Sequence of chain 9.C:
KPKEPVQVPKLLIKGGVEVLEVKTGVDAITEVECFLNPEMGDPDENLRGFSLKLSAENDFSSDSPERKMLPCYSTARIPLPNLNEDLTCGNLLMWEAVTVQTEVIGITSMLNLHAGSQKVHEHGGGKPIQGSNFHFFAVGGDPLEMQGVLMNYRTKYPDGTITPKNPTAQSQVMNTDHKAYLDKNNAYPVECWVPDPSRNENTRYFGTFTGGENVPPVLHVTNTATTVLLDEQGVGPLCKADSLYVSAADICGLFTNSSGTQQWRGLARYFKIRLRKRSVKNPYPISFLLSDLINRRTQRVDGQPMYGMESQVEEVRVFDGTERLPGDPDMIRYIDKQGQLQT

Binding-site contacts:
Ligand atom C10 contacts residue GLN278 of chain 9.C at 4.0 Å.
Ligand atom C6 contacts residue LYS68 of chain 9.C at 4.2 Å.
Ligand atom O8 contacts residue ASN272 of chain 9.C at 3.4 Å (h-bond).
Ligand atom O1B contacts residue SER274 of chain 9.C at 2.9 Å (h-bond).
Ligand atom C7 contacts residue GLN278 of chain 9.C at 3.8 Å.
Ligand atom C5 contacts residue ASN272 of chain 9.C at 4.1 Å.
Ligand atom C9 contacts residue LEU67 of chain 9.C at 4.1 Å (hydrophobic).
Ligand atom O1A contacts residue LYS68 of chain 9.C at 2.8 Å.
Ligand atom C11 contacts residue GLN278 of chain 9.C at 3.5 Å.
Ligand atom C11 contacts residue ASN272 of chain 9.C at 3.6 Å.
Ligand atom C11 contacts residue PHE270 of chain 9.C at 3.8 Å (hydrophobic).
Ligand atom C11 contacts residue PHE65 of chain 9.C at 3.4 Å (hydrophobic).
Ligand atom C8 contacts residue GLN278 of chain 9.C at 3.6 Å.
Ligand atom O8 contacts residue GLN278 of chain 9.C at 3.4 Å (h-bond).
Ligand atom C11 contacts residue HIS138 of chain 9.B at 3.1 Å.
Ligand atom C1 contacts residue LYS68 of chain 9.C at 3.6 Å.
Ligand atom C10 contacts residue PHE75 of chain 9.D at 4.1 Å (hydrophobic).
Ligand atom O8 contacts residue THR276 of chain 9.C at 3.6 Å.
Ligand atom O9 contacts residue GLN278 of chain 9.C at 3.9 Å.
Ligand atom C11 contacts residue SER274 of chain 9.C at 4.1 Å.
Ligand atom C9 contacts residue GLN278 of chain 9.C at 3.1 Å.
Ligand atom O1B contacts residue THR276 of chain 9.C at 3.5 Å (h-bond).
Ligand atom O9 contacts residue LEU67 of chain 9.C at 3.4 Å.
Ligand atom O9 contacts residue LYS68 of chain 9.C at 2.9 Å (salt-bridge).
Ligand atom C1 contacts residue ASN272 of chain 9.C at 4.1 Å.
Ligand atom O8 contacts residue LYS68 of chain 9.C at 3.4 Å.
Ligand atom C1 contacts residue SER274 of chain 9.C at 4.1 Å.
Ligand atom O7 contacts residue LEU62 of chain 9.C at 4.0 Å.
Ligand atom O10 contacts residue PHE75 of chain 9.D at 3.8 Å.
Ligand atom C1 contacts residue THR276 of chain 9.C at 3.2 Å.
Ligand atom O1A contacts residue ASN272 of chain 9.C at 3.6 Å (h-bond).
Ligand atom C6 contacts residue ASN272 of chain 9.C at 3.7 Å.
Ligand atom O1A contacts residue THR276 of chain 9.C at 2.3 Å (h-bond).
Ligand atom C11 contacts residue PHE75 of chain 9.D at 3.3 Å (hydrophobic).
Ligand atom N5 contacts residue GLN278 of chain 9.C at 3.7 Å.
Ligand atom C10 contacts residue ASN272 of chain 9.C at 3.9 Å.
Ligand atom C9 contacts residue LYS68 of chain 9.C at 3.8 Å.
Ligand atom N5 contacts residue ASN272 of chain 9.C at 3.2 Å (h-bond).
Ligand atom O1B contacts residue LYS68 of chain 9.C at 3.9 Å.
Ligand atom C11 contacts residue THR276 of chain 9.C at 3.3 Å.

Sequence of chain 9.D:
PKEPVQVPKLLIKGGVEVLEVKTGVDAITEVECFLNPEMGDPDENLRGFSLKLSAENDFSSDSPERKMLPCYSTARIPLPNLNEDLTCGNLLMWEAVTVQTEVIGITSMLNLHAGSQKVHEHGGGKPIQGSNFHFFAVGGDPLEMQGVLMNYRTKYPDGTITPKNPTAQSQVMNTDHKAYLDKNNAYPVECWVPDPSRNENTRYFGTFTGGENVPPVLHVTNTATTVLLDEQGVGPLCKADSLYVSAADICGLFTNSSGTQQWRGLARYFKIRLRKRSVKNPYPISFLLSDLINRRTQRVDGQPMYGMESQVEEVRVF

The protein below binds the small molecule below.
Small molecule (SMILES): CC(=O)N[C@H]1[C@H]([C@H](O)[C@H](O)CO)O[C@@](O[C@H](CO)[C@@H](O)[C@@H]2O[C@@H](C(=O)O)C[C@H](O)[C@H]2NC(C)=O)(C(=O)O)C[C@@H]1O

Sequence of chain 9.B:
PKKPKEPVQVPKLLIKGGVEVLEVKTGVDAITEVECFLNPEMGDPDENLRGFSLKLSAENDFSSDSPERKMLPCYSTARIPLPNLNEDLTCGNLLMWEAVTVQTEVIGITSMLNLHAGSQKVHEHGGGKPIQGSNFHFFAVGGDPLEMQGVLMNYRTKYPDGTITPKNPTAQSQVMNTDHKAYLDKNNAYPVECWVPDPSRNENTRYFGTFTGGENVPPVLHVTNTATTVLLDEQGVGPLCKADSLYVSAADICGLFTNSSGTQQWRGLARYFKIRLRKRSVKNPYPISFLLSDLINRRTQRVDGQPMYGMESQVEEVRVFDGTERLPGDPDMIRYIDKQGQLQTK